Sequence of chain 1.C:
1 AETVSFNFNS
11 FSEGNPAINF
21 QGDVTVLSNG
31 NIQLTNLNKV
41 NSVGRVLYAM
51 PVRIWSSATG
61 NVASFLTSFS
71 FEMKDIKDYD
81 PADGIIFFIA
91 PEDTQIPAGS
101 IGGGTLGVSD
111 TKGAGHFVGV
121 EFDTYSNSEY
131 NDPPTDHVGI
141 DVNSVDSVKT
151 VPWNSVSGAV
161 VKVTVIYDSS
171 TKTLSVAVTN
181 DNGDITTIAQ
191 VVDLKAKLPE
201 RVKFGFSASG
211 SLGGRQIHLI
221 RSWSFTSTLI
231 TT

A protein and the small-molecule ligand that binds it are described below.
Small molecule (SMILES): OC[C@H]1O[C@@H](O[C@H]2[C@H](O)[C@@H](O)[C@@H](O)O[C@@H]2CO)[C@H](O)[C@@H](O)[C@H]1O

Binding-site contacts:
Ligand atom O2 contacts residue GLU129 of chain 1.C at 4.1 Å.
Ligand atom O2 contacts residue LEU212 of chain 1.C at 3.3 Å.
Ligand atom O3 contacts residue LEU212 of chain 1.C at 3.8 Å.
Ligand atom C3 contacts residue SER211 of chain 1.C at 4.2 Å.
Ligand atom O3 contacts residue GLY103 of chain 1.C at 3.8 Å.
Ligand atom O3 contacts residue GLY104 of chain 1.C at 3.2 Å (h-bond).
Ligand atom C5 contacts residue TYR125 of chain 1.C at 3.3 Å (hydrophobic).
Ligand atom O4 contacts residue SER211 of chain 1.C at 2.6 Å (h-bond).
Ligand atom C4 contacts residue ALA82 of chain 1.C at 4.1 Å (hydrophobic).
Ligand atom O6 contacts residue TYR125 of chain 1.C at 3.1 Å.
Ligand atom C1 contacts residue SER211 of chain 1.C at 3.8 Å.
Ligand atom C3 contacts residue TYR125 of chain 1.C at 3.8 Å (hydrophobic).
Ligand atom O4 contacts residue SER211 of chain 1.C at 3.9 Å.
Ligand atom C6 contacts residue SER211 of chain 1.C at 3.8 Å.
Ligand atom C3 contacts residue GLY213 of chain 1.C at 3.9 Å.
Ligand atom O5 contacts residue SER211 of chain 1.C at 3.1 Å (h-bond).
Ligand atom C2 contacts residue GLY213 of chain 1.C at 4.2 Å.
Ligand atom C4 contacts residue ASP83 of chain 1.C at 3.0 Å.
Ligand atom O3 contacts residue ASN127 of chain 1.C at 3.1 Å (h-bond).
Ligand atom O4 contacts residue ASP83 of chain 1.C at 2.8 Å (salt-bridge).
Ligand atom O3 contacts residue SER211 of chain 1.C at 3.2 Å (h-bond).
Ligand atom O4 contacts residue GLY214 of chain 1.C at 4.0 Å.
Ligand atom C6 contacts residue ALA82 of chain 1.C at 4.2 Å (hydrophobic).
Ligand atom C6 contacts residue ASP80 of chain 1.C at 3.9 Å.
Ligand atom C3 contacts residue ASP83 of chain 1.C at 3.4 Å.
Ligand atom O6 contacts residue ASP80 of chain 1.C at 3.3 Å.
Ligand atom O3 contacts residue ASP83 of chain 1.C at 2.6 Å (salt-bridge).
Ligand atom O3 contacts residue GLY213 of chain 1.C at 2.9 Å (h-bond).
Ligand atom O2 contacts residue GLY213 of chain 1.C at 3.5 Å (h-bond).
Ligand atom O2 contacts residue ASN127 of chain 1.C at 4.0 Å.
Ligand atom C6 contacts residue GLY213 of chain 1.C at 4.2 Å.
Ligand atom O4 contacts residue ALA82 of chain 1.C at 3.8 Å.
Ligand atom C4 contacts residue TYR125 of chain 1.C at 3.6 Å (hydrophobic).
Ligand atom C6 contacts residue GLY214 of chain 1.C at 3.5 Å.
Ligand atom C4 contacts residue SER211 of chain 1.C at 3.6 Å.
Ligand atom C2 contacts residue SER211 of chain 1.C at 3.8 Å.
Ligand atom C5 contacts residue SER211 of chain 1.C at 3.7 Å.
Ligand atom C3 contacts residue ASN127 of chain 1.C at 3.9 Å.
Ligand atom C6 contacts residue TYR125 of chain 1.C at 3.4 Å (hydrophobic).
Ligand atom O3 contacts residue GLY214 of chain 1.C at 3.8 Å.